Binding-site contacts:
Ligand atom O18 contacts residue SER87 of chain 1.K at 3.4 Å.
Ligand atom C05 contacts residue LYS211 of chain 1.K at 3.5 Å.
Ligand atom O08 contacts residue ASN160 of chain 1.K at 2.9 Å (h-bond).
Ligand atom O16 contacts residue GLN89 of chain 1.K at 3.6 Å.
Ligand atom N11 contacts residue THR187 of chain 1.K at 3.7 Å.
Ligand atom O19 contacts residue TYR58 of chain 1.N at 2.5 Å (h-bond).
Ligand atom C03 contacts residue LYS211 of chain 1.K at 3.1 Å.
Ligand atom C09 contacts residue ASP185 of chain 1.K at 3.5 Å.
Ligand atom O20 contacts residue GLY88 of chain 1.K at 2.8 Å (h-bond).
Ligand atom C12 contacts residue GLN92 of chain 1.K at 3.1 Å.
Ligand atom O19 contacts residue ARG60 of chain 1.N at 2.8 Å (salt-bridge).
Ligand atom O20 contacts residue THR210 of chain 1.K at 2.8 Å (h-bond).
Ligand atom C02 contacts residue TYR113 of chain 1.K at 3.6 Å (hydrophobic).
Ligand atom O23 contacts residue ASN373 of chain 1.K at 3.2 Å (h-bond).
Ligand atom C02 contacts residue LYS211 of chain 1.K at 3.2 Å.
Ligand atom P17 contacts residue GLY88 of chain 1.K at 3.3 Å.
Ligand atom C21 contacts residue ARG408 of chain 1.K at 3.4 Å.
Ligand atom O22 contacts residue ARG408 of chain 1.K at 2.5 Å (salt-bridge).
Ligand atom O20 contacts residue SER208 of chain 1.K at 2.7 Å (h-bond).
Ligand atom C12 contacts residue ASP185 of chain 1.K at 3.6 Å.
Ligand atom O16 contacts residue SER208 of chain 1.K at 3.1 Å (h-bond).
Ligand atom O23 contacts residue ARG408 of chain 1.K at 2.9 Å (salt-bridge).
Ligand atom N11 contacts residue GLN92 of chain 1.K at 3.5 Å (h-bond).
Ligand atom O23 contacts residue LYS211 of chain 1.K at 3.6 Å.
Ligand atom C06 contacts residue TYR113 of chain 1.K at 3.5 Å (hydrophobic).
Ligand atom N04 contacts residue TYR113 of chain 1.K at 3.6 Å.
Ligand atom P17 contacts residue SER208 of chain 1.K at 3.5 Å.
Ligand atom P17 contacts residue TYR58 of chain 1.N at 3.6 Å.
Ligand atom N11 contacts residue ASP185 of chain 1.K at 2.7 Å (salt-bridge).
Ligand atom C15 contacts residue GLN89 of chain 1.K at 3.6 Å.
Ligand atom O16 contacts residue GLY88 of chain 1.K at 3.3 Å.
Ligand atom N04 contacts residue LYS211 of chain 1.K at 3.4 Å (salt-bridge).
Ligand atom C14 contacts residue TYR113 of chain 1.K at 3.6 Å (hydrophobic).
Ligand atom C03 contacts residue TYR113 of chain 1.K at 3.5 Å (hydrophobic).
Ligand atom O22 contacts residue ASN160 of chain 1.K at 3.0 Å (h-bond).
Ligand atom O18 contacts residue ARG60 of chain 1.N at 2.9 Å (salt-bridge).
Ligand atom O18 contacts residue GLY88 of chain 1.K at 3.1 Å (h-bond).
Ligand atom O18 contacts residue GLN89 of chain 1.K at 2.8 Å (h-bond).
Ligand atom C05 contacts residue TYR113 of chain 1.K at 3.7 Å (hydrophobic).
Ligand atom C10 contacts residue ASP185 of chain 1.K at 3.4 Å.

Sequence of chain 1.N:
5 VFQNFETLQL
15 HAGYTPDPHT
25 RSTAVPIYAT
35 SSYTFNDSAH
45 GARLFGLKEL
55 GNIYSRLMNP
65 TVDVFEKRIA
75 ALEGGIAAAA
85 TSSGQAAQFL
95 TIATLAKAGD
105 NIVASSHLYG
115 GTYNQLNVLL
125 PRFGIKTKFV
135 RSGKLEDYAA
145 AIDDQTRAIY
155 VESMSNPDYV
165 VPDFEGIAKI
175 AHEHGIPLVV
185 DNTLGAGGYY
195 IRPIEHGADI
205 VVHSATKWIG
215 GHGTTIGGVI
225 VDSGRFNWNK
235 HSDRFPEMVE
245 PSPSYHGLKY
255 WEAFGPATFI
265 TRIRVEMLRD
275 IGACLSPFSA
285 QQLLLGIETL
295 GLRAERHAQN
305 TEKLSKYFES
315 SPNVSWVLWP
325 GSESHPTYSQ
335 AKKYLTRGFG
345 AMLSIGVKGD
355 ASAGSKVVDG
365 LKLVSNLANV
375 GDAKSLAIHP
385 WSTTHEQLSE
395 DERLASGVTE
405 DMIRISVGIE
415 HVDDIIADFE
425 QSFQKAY

Sequence of chain 1.K:
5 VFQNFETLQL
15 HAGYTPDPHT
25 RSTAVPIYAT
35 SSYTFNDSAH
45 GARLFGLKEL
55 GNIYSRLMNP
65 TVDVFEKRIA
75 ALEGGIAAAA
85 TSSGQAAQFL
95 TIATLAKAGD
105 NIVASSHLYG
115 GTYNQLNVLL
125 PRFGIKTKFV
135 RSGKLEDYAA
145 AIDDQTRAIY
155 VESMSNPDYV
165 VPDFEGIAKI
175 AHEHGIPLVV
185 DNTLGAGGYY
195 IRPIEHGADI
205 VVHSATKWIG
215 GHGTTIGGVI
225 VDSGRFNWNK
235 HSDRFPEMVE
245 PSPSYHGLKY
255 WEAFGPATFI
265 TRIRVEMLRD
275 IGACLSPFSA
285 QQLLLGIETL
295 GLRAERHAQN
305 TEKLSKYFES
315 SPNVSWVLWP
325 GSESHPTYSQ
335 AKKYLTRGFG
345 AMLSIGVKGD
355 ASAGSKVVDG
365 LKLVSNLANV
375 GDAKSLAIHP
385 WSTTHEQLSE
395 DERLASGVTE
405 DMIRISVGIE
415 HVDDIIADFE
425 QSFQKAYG

The protein below binds the small molecule below.
Small molecule (SMILES): C=C/C(=N\Cc1c(COP(=O)(O)O)cnc(C)c1O)C(=O)O